Sequence of chain 1.A:
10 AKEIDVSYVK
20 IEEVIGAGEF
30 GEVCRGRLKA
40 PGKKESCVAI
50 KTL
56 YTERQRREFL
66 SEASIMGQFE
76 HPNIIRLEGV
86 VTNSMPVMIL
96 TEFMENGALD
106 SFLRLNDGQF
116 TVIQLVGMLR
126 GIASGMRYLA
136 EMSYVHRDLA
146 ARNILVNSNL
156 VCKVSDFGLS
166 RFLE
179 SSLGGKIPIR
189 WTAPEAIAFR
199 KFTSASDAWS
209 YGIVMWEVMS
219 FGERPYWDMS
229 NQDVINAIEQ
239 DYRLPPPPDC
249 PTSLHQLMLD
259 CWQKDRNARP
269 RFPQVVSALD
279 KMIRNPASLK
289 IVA

Binding-site contacts:
Ligand atom C6 contacts residue LEU150 of chain 1.A at 3.6 Å (hydrophobic).
Ligand atom C5 contacts residue ALA48 of chain 1.A at 3.4 Å (hydrophobic).
Ligand atom N3 contacts residue MET99 of chain 1.A at 3.0 Å (h-bond).
Ligand atom N5 contacts residue ALA48 of chain 1.A at 3.7 Å.
Ligand atom C6 contacts residue THR96 of chain 1.A at 3.5 Å.
Ligand atom C4 contacts residue ALA48 of chain 1.A at 3.5 Å (hydrophobic).
Ligand atom C26 contacts residue ALA48 of chain 1.A at 3.5 Å (hydrophobic).
Ligand atom C15 contacts residue GLU100 of chain 1.A at 3.2 Å.
Ligand atom C26 contacts residue THR96 of chain 1.A at 3.4 Å.
Ligand atom N2 contacts residue GLU97 of chain 1.A at 3.6 Å.
Ligand atom C22 contacts residue SER160 of chain 1.A at 3.7 Å.
Ligand atom C9 contacts residue ILE24 of chain 1.A at 3.6 Å (hydrophobic).
Ligand atom C8 contacts residue GLY102 of chain 1.A at 3.7 Å.
Ligand atom C9 contacts residue GLY102 of chain 1.A at 3.5 Å.
Ligand atom O4 contacts residue GLU67 of chain 1.A at 2.8 Å (salt-bridge).
Ligand atom C14 contacts residue VAL32 of chain 1.A at 3.4 Å (hydrophobic).
Ligand atom C5 contacts residue THR96 of chain 1.A at 3.1 Å.
Ligand atom O4 contacts residue ASP161 of chain 1.A at 2.9 Å (salt-bridge).
Ligand atom N2 contacts residue MET99 of chain 1.A at 3.0 Å (h-bond).
Ligand atom C22 contacts residue GLU67 of chain 1.A at 2.9 Å.
Ligand atom C26 contacts residue ILE49 of chain 1.A at 3.7 Å (hydrophobic).
Ligand atom C5 contacts residue LEU150 of chain 1.A at 3.5 Å (hydrophobic).
Ligand atom C8 contacts residue ILE24 of chain 1.A at 3.7 Å (hydrophobic).
Ligand atom C16 contacts residue GLU100 of chain 1.A at 3.5 Å.
Ligand atom C7 contacts residue ALA48 of chain 1.A at 3.7 Å (hydrophobic).
Ligand atom C24 contacts residue THR96 of chain 1.A at 3.5 Å.
Ligand atom O4 contacts residue SER160 of chain 1.A at 3.4 Å.
Ligand atom C6 contacts residue MET99 of chain 1.A at 3.7 Å (hydrophobic).
Ligand atom C25 contacts residue THR96 of chain 1.A at 3.6 Å.
Ligand atom C6 contacts residue ALA48 of chain 1.A at 3.4 Å (hydrophobic).
Ligand atom O1 contacts residue GLY25 of chain 1.A at 3.6 Å.
Ligand atom C4 contacts residue LEU150 of chain 1.A at 3.6 Å (hydrophobic).
Ligand atom C6 contacts residue GLU97 of chain 1.A at 3.0 Å.
Ligand atom C3 contacts residue VAL32 of chain 1.A at 3.5 Å (hydrophobic).
Ligand atom C22 contacts residue ASP161 of chain 1.A at 3.2 Å.
Ligand atom C9 contacts residue MET99 of chain 1.A at 3.3 Å (hydrophobic).
Ligand atom O1 contacts residue ILE24 of chain 1.A at 3.6 Å (h-bond).
Ligand atom C8 contacts residue MET99 of chain 1.A at 3.5 Å (hydrophobic).
Ligand atom N2 contacts residue ALA48 of chain 1.A at 3.6 Å.
Ligand atom O4 contacts residue MET71 of chain 1.A at 3.6 Å.

A small-molecule ligand and the protein it binds are described below.
Small molecule (SMILES): Cc1ccc(CO)cc1N(c1ccnc(Nc2cc(N3CCOCC3)cc(S(C)(=O)=O)c2)n1)C(C)C